Sequence of chain 1.E:
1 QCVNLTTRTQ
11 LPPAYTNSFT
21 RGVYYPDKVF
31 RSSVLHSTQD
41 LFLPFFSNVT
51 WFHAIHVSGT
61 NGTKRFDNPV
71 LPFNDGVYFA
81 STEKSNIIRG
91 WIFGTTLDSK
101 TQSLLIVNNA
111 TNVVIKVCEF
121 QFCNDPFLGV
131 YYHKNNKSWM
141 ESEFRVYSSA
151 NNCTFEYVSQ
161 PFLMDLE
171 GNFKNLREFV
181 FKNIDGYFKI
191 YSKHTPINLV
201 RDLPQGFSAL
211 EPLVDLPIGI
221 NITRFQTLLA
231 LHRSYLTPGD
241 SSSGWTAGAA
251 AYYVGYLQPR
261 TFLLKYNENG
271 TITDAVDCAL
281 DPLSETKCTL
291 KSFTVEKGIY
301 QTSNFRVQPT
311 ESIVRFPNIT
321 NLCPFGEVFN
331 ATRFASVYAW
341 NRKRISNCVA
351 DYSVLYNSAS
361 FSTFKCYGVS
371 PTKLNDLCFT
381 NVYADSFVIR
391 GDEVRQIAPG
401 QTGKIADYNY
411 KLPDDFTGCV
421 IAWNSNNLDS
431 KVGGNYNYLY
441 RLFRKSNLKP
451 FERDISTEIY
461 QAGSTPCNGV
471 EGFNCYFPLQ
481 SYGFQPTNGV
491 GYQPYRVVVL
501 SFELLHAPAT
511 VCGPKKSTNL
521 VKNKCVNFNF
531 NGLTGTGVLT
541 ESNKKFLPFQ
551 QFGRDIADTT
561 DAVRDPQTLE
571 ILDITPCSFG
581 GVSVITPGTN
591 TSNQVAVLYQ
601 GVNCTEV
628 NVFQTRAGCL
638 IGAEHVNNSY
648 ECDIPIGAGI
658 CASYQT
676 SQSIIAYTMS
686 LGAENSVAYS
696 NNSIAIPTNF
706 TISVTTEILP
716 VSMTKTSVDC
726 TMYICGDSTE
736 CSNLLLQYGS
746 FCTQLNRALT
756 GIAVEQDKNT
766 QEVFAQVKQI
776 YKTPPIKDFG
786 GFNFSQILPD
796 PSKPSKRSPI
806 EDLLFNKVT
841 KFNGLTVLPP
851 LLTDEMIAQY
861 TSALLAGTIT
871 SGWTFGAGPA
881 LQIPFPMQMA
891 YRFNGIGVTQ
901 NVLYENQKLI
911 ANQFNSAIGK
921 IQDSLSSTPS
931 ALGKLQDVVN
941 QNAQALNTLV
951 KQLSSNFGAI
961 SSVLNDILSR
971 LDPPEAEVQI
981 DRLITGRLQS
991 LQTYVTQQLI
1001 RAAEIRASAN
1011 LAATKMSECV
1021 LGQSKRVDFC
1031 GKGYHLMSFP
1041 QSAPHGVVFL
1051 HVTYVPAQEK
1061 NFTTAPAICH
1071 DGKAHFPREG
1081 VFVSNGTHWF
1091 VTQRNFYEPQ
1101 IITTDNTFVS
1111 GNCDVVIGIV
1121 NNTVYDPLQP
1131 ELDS

Binding-site contacts:
Ligand atom O7 contacts residue ASN704 of chain 1.E at 3.4 Å (h-bond).
Ligand atom C4 contacts residue ASN704 of chain 1.E at 4.2 Å.
Ligand atom O4 contacts residue LEU909 of chain 1.E at 3.9 Å.
Ligand atom C3 contacts residue ASN704 of chain 1.E at 3.8 Å.
Ligand atom C2 contacts residue ASN704 of chain 1.E at 2.5 Å.
Ligand atom C5 contacts residue ASN704 of chain 1.E at 3.6 Å.
Ligand atom C1 contacts residue GLN1058 of chain 1.E at 3.9 Å.
Ligand atom C5 contacts residue GLN913 of chain 1.E at 4.4 Å.
Ligand atom O5 contacts residue GLN1058 of chain 1.E at 3.5 Å (h-bond).
Ligand atom C8 contacts residue LEU909 of chain 1.E at 4.2 Å (hydrophobic).
Ligand atom C7 contacts residue ASN704 of chain 1.E at 3.4 Å.
Ligand atom C7 contacts residue LEU909 of chain 1.E at 4.0 Å (hydrophobic).
Ligand atom N2 contacts residue LEU909 of chain 1.E at 4.0 Å.
Ligand atom C2 contacts residue LEU909 of chain 1.E at 4.2 Å (hydrophobic).
Ligand atom C5 contacts residue LEU909 of chain 1.E at 4.1 Å (hydrophobic).
Ligand atom N2 contacts residue ASN704 of chain 1.E at 2.9 Å (h-bond).
Ligand atom C1 contacts residue LEU909 of chain 1.E at 4.2 Å (hydrophobic).
Ligand atom O6 contacts residue GLN913 of chain 1.E at 4.0 Å.
Ligand atom C1 contacts residue ASN704 of chain 1.E at 1.4 Å.
Ligand atom C4 contacts residue LEU909 of chain 1.E at 4.3 Å (hydrophobic).
Ligand atom O5 contacts residue ASN704 of chain 1.E at 2.3 Å (h-bond).
Ligand atom C3 contacts residue LEU909 of chain 1.E at 4.0 Å (hydrophobic).
Ligand atom O7 contacts residue LEU909 of chain 1.E at 3.5 Å.

This protein binds this small molecule.
Small molecule (SMILES): CC(=O)N[C@H]1[C@H](O[C@H]2[C@H](O)[C@@H](NC(C)=O)CO[C@@H]2CO)O[C@H](CO)[C@@H](O)[C@@H]1O